The small molecule below binds the protein below.
Small molecule (SMILES): CC(=O)N[C@@H]1[C@@H](O)[C@H](O)[C@@H](CO)O[C@H]1O

Sequence of chain 1.B:
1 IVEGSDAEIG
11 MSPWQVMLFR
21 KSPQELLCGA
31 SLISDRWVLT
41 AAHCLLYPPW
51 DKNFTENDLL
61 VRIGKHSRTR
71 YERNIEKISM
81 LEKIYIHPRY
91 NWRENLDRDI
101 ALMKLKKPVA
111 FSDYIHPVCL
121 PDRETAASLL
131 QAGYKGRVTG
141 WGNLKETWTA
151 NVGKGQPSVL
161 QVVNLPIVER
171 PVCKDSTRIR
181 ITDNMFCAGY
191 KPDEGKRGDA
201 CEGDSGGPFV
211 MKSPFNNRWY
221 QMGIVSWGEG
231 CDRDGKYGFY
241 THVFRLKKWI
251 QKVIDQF

Binding-site contacts:
Ligand atom O7 contacts residue ASN53 of chain 1.B at 3.0 Å (h-bond).
Ligand atom C7 contacts residue ASN53 of chain 1.B at 3.1 Å.
Ligand atom C7 contacts residue LEU46 of chain 1.B at 4.0 Å (hydrophobic).
Ligand atom C8 contacts residue LEU46 of chain 1.B at 3.8 Å (hydrophobic).
Ligand atom O5 contacts residue ASN53 of chain 1.B at 2.2 Å (h-bond).
Ligand atom C8 contacts residue ASN53 of chain 1.B at 4.5 Å.
Ligand atom C2 contacts residue ASN53 of chain 1.B at 2.2 Å.
Ligand atom N2 contacts residue LEU46 of chain 1.B at 4.4 Å.
Ligand atom C4 contacts residue ASN53 of chain 1.B at 4.1 Å.
Ligand atom O7 contacts residue LEU46 of chain 1.B at 4.5 Å.
Ligand atom C1 contacts residue ASN53 of chain 1.B at 1.3 Å.
Ligand atom N2 contacts residue ASN53 of chain 1.B at 2.8 Å (h-bond).
Ligand atom C3 contacts residue ASN53 of chain 1.B at 3.6 Å.
Ligand atom C5 contacts residue ASN53 of chain 1.B at 3.5 Å.
Ligand atom C8 contacts residue PRO48 of chain 1.B at 4.2 Å (hydrophobic).
Ligand atom O6 contacts residue THR55 of chain 1.B at 4.2 Å.